A protein and the small-molecule ligand that binds it are described below.
Small molecule (SMILES): Nc1ncnc2c(CN3C[C@H](CO)[C@@H](O)C3)c[nH]c12

Sequence of chain 1.E:
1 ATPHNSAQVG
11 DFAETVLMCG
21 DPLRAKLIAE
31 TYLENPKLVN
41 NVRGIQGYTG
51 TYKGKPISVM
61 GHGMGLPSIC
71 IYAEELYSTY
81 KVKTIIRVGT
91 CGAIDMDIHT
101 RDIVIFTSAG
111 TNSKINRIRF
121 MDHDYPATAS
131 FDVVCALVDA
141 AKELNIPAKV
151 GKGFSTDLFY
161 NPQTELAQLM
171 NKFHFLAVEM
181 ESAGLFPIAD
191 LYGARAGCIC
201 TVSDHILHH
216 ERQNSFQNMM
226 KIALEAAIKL

Binding-site contacts:
Ligand atom C5' contacts residue HIS4 of chain 1.E at 3.4 Å.
Ligand atom N6 contacts residue ASP204 of chain 1.C at 3.0 Å (salt-bridge).
Ligand atom C3' contacts residue GLU181 of chain 1.C at 3.4 Å.
Ligand atom N3 contacts residue VAL178 of chain 1.C at 3.6 Å.
Ligand atom C8 contacts residue CYS91 of chain 1.C at 3.3 Å (hydrophobic).
Ligand atom O5' contacts residue PHE159 of chain 1.C at 3.8 Å.
Ligand atom C2 contacts residue VAL178 of chain 1.C at 3.8 Å (hydrophobic).
Ligand atom C8 contacts residue ASP204 of chain 1.C at 3.8 Å.
Ligand atom C6' contacts residue PO41 of chain 1.M at 3.5 Å.
Ligand atom C10 contacts residue PO41 of chain 1.M at 3.2 Å.
Ligand atom O5' contacts residue HIS4 of chain 1.E at 2.7 Å (h-bond).
Ligand atom O3' contacts residue PO41 of chain 1.M at 2.5 Å (h-bond).
Ligand atom C10 contacts residue CYS91 of chain 1.C at 3.8 Å (hydrophobic).
Ligand atom C5 contacts residue GLY92 of chain 1.C at 3.5 Å.
Ligand atom C3' contacts residue PO41 of chain 1.M at 3.4 Å.
Ligand atom C4' contacts residue PO41 of chain 1.M at 3.4 Å.
Ligand atom C2 contacts residue THR156 of chain 1.C at 3.7 Å.
Ligand atom C2 contacts residue PHE159 of chain 1.C at 3.7 Å (hydrophobic).
Ligand atom C5' contacts residue MET64 of chain 1.C at 3.6 Å (hydrophobic).
Ligand atom C4' contacts residue ARG43 of chain 1.E at 3.7 Å.
Ligand atom O3' contacts residue GLU181 of chain 1.C at 2.7 Å (salt-bridge).
Ligand atom C8 contacts residue GLY92 of chain 1.C at 3.4 Å.
Ligand atom C9 contacts residue CYS91 of chain 1.C at 3.5 Å (hydrophobic).
Ligand atom O3' contacts residue MET64 of chain 1.C at 3.4 Å.
Ligand atom N7 contacts residue CYS91 of chain 1.C at 3.5 Å.
Ligand atom N7 contacts residue GLY92 of chain 1.C at 3.1 Å (h-bond).
Ligand atom N6 contacts residue PHE159 of chain 1.C at 3.7 Å.
Ligand atom C8 contacts residue THR90 of chain 1.C at 3.6 Å.
Ligand atom N3 contacts residue GLU179 of chain 1.C at 3.6 Å.
Ligand atom C9 contacts residue VAL178 of chain 1.C at 3.8 Å (hydrophobic).
Ligand atom N7 contacts residue ASP204 of chain 1.C at 2.9 Å (salt-bridge).
Ligand atom N1 contacts residue PHE159 of chain 1.C at 3.6 Å.
Ligand atom C6 contacts residue PHE159 of chain 1.C at 3.5 Å (hydrophobic).
Ligand atom C10 contacts residue THR90 of chain 1.C at 3.2 Å.
Ligand atom C5 contacts residue PHE159 of chain 1.C at 3.8 Å (hydrophobic).
Ligand atom C4 contacts residue VAL178 of chain 1.C at 3.5 Å (hydrophobic).
Ligand atom N1' contacts residue PO41 of chain 1.M at 2.5 Å (h-bond).
Ligand atom C2' contacts residue GLU181 of chain 1.C at 3.5 Å.
Ligand atom C2' contacts residue PO41 of chain 1.M at 3.2 Å.
Ligand atom C6' contacts residue ARG43 of chain 1.E at 3.8 Å.

Sequence of chain 1.C:
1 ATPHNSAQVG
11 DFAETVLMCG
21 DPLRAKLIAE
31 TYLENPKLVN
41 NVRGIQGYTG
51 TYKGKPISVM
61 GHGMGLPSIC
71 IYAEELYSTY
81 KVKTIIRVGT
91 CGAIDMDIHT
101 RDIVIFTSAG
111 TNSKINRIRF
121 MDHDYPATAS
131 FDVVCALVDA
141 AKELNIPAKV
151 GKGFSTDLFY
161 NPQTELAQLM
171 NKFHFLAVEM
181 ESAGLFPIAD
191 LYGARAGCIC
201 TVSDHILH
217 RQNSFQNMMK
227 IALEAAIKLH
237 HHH